Binding-site contacts:
Ligand atom O6 contacts residue ASN173 of chain 1.A at 2.6 Å (h-bond).
Ligand atom O2 contacts residue GLU129 of chain 1.A at 2.8 Å (salt-bridge).
Ligand atom O3 contacts residue LEU58 of chain 1.A at 3.6 Å.
Ligand atom O3 contacts residue LYS282 of chain 1.A at 2.5 Å (salt-bridge).
Ligand atom O2 contacts residue LYS60 of chain 1.A at 3.0 Å.
Ligand atom O3 contacts residue GLU129 of chain 1.A at 3.7 Å.
Ligand atom O6 contacts residue ASN364 of chain 1.A at 3.5 Å (h-bond).
Ligand atom O6 contacts residue ASN234 of chain 1.A at 3.5 Å (h-bond).
Ligand atom O2 contacts residue MET350 of chain 1.A at 3.6 Å.
Ligand atom C2 contacts residue TRP360 of chain 1.A at 3.7 Å (hydrophobic).
Ligand atom O3 contacts residue ASN26 of chain 1.A at 2.6 Å (h-bond).
Ligand atom O2 contacts residue ASP28 of chain 1.A at 3.5 Å.
Ligand atom C3 contacts residue ASP83 of chain 1.A at 3.0 Å.
Ligand atom O5 contacts residue TRP360 of chain 1.A at 3.3 Å.
Ligand atom O2 contacts residue ARG84 of chain 1.A at 2.8 Å.
Ligand atom O2 contacts residue ASP83 of chain 1.A at 3.4 Å (salt-bridge).
Ligand atom O5 contacts residue TYR175 of chain 1.A at 3.6 Å.
Ligand atom C1 contacts residue TYR175 of chain 1.A at 3.6 Å (hydrophobic).
Ligand atom C2 contacts residue ASP83 of chain 1.A at 3.2 Å.
Ligand atom O3 contacts residue ALA27 of chain 1.A at 3.6 Å.
Ligand atom O6 contacts residue ALA230 of chain 1.A at 3.4 Å.
Ligand atom O3 contacts residue LEU59 of chain 1.A at 3.4 Å (h-bond).
Ligand atom O3 contacts residue ARG84 of chain 1.A at 3.5 Å.
Ligand atom C2 contacts residue GLU129 of chain 1.A at 3.4 Å.
Ligand atom O3 contacts residue ASP83 of chain 1.A at 1.8 Å (salt-bridge).
Ligand atom O5 contacts residue TRP250 of chain 1.A at 3.2 Å.
Ligand atom O3 contacts residue PRO81 of chain 1.A at 3.4 Å.
Ligand atom C6 contacts residue TYR176 of chain 1.A at 3.5 Å (hydrophobic).
Ligand atom C1 contacts residue TRP360 of chain 1.A at 3.5 Å (hydrophobic).
Ligand atom C6 contacts residue TRP250 of chain 1.A at 3.6 Å (hydrophobic).
Ligand atom O2 contacts residue ALA27 of chain 1.A at 3.1 Å (h-bond).
Ligand atom C6 contacts residue TYR175 of chain 1.A at 3.6 Å (hydrophobic).
Ligand atom O2 contacts residue ALA57 of chain 1.A at 3.3 Å.
Ligand atom O6 contacts residue TYR176 of chain 1.A at 3.5 Å (h-bond).
Ligand atom O2 contacts residue PRO81 of chain 1.A at 3.4 Å.
Ligand atom C3 contacts residue ASN26 of chain 1.A at 3.7 Å.
Ligand atom O2 contacts residue GLN32 of chain 1.A at 3.6 Å (h-bond).
Ligand atom O3 contacts residue LYS60 of chain 1.A at 3.2 Å.
Ligand atom O3 contacts residue TRP360 of chain 1.A at 3.5 Å (h-bond).
Ligand atom O2 contacts residue LEU59 of chain 1.A at 3.5 Å.

Sequence of chain 1.A:
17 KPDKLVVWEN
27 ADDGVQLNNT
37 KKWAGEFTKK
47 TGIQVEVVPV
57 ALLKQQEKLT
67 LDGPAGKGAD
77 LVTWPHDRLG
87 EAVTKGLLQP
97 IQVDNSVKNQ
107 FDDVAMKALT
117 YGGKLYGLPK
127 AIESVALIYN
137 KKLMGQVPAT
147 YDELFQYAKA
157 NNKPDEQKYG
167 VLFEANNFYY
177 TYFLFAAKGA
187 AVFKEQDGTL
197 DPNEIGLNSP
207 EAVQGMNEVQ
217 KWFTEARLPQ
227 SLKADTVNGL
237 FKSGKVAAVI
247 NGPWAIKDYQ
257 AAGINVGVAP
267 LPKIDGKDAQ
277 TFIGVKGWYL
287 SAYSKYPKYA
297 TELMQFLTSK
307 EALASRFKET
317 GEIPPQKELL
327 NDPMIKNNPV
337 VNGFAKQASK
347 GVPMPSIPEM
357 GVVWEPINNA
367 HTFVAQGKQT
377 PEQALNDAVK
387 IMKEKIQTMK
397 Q

A small-molecule ligand and the protein it binds are described below.
Small molecule (SMILES): OC[C@H]1O[C@@H]2O[C@H]3[C@H](O)[C@@H](O)[C@@H](O[C@H]4[C@H](O)[C@@H](O)[C@@H](O[C@H]5[C@H](O)[C@@H](O)[C@@H](O[C@H]6[C@H](O)[C@@H](O)[C@@H](O[C@H]7[C@H](O)[C@@H](O)[C@@H](O[C@H]8[C@H](O)[C@@H](O)[C@@H](O[C@H]9[C@H](O)[C@@H](O)[C@@H](O[C@H]1[C@H](O)[C@H]2O)O[C@@H]9CO)O[C@@H]8CO)O[C@@H]7CO)O[C@@H]6CO)O[C@@H]5CO)O[C@@H]4CO)O[C@@H]3CO